Sequence of chain 1.C:
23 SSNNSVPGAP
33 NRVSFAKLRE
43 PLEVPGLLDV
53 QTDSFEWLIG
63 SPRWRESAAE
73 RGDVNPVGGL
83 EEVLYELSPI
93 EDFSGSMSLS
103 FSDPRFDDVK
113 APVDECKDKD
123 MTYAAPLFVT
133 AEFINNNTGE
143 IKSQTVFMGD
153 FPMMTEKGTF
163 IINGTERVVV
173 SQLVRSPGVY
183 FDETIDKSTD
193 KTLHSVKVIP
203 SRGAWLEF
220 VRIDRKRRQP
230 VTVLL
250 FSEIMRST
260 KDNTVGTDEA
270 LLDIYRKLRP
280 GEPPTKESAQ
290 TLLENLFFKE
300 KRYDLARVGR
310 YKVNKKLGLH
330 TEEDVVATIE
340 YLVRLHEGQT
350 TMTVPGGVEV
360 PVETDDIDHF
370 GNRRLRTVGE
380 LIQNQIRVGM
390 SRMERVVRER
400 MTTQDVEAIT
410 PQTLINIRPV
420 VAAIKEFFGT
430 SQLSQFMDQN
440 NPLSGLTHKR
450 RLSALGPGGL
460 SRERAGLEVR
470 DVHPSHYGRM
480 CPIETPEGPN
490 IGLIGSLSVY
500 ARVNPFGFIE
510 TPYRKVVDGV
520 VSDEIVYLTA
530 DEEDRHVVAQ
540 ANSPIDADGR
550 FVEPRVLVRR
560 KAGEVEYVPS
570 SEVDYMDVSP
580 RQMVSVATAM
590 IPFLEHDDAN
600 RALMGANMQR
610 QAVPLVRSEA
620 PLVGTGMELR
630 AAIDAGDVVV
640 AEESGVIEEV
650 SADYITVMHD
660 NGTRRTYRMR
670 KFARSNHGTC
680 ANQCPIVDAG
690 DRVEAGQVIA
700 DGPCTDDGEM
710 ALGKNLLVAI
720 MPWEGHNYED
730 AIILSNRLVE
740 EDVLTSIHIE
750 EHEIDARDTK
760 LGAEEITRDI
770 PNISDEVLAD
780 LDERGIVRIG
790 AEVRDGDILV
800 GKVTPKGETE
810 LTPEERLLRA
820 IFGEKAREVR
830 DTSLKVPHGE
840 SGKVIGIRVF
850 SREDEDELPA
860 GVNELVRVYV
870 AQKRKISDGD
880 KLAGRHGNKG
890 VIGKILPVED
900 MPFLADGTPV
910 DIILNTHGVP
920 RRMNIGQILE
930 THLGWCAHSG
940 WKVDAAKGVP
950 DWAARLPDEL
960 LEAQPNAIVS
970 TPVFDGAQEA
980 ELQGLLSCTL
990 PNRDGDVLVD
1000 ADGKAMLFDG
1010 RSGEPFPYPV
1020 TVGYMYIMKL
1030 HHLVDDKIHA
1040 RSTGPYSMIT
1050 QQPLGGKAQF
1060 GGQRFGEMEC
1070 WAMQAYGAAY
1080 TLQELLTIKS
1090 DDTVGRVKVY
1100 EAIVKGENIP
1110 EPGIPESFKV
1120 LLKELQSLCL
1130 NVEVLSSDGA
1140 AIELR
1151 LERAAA

Binding-site contacts:
Ligand atom OP1 contacts residue PRO485 of chain 1.C at 3.3 Å.
Ligand atom O5' contacts residue ASN489 of chain 1.C at 3.8 Å.
Ligand atom C5' contacts residue ASP540 of chain 1.D at 4.0 Å.
Ligand atom C3' contacts residue ASP538 of chain 1.D at 4.0 Å.
Ligand atom C2' contacts residue ARG501 of chain 1.D at 3.3 Å.
Ligand atom OP1 contacts residue GLN610 of chain 1.C at 3.1 Å (h-bond).
Ligand atom OP2 contacts residue ASN489 of chain 1.C at 3.3 Å (h-bond).
Ligand atom C4' contacts residue ASP538 of chain 1.D at 4.0 Å.
Ligand atom C2' contacts residue MG1 of chain 1.L at 3.6 Å.
Ligand atom OP2 contacts residue LYS888 of chain 1.C at 3.7 Å.
Ligand atom O3' contacts residue ASP536 of chain 1.D at 3.8 Å.
Ligand atom C4' contacts residue HIS1031 of chain 1.C at 3.3 Å.
Ligand atom P contacts residue LYS888 of chain 1.C at 3.6 Å.
Ligand atom C5' contacts residue GLY539 of chain 1.D at 4.0 Å.
Ligand atom C4' contacts residue ASP540 of chain 1.D at 3.1 Å.
Ligand atom OP2 contacts residue ILE493 of chain 1.C at 4.0 Å.
Ligand atom C5' contacts residue ASP538 of chain 1.D at 3.9 Å.
Ligand atom O4' contacts residue ASP540 of chain 1.D at 3.7 Å.
Ligand atom OP1 contacts residue ASN489 of chain 1.C at 3.8 Å.
Ligand atom O2' contacts residue ARG501 of chain 1.D at 2.2 Å (salt-bridge).
Ligand atom OP1 contacts residue LYS880 of chain 1.C at 2.8 Å (salt-bridge).
Ligand atom OP2 contacts residue PRO485 of chain 1.C at 4.0 Å.
Ligand atom C3' contacts residue MG1 of chain 1.L at 3.1 Å.
Ligand atom O2' contacts residue ASP540 of chain 1.D at 2.9 Å.
Ligand atom O4' contacts residue HIS1031 of chain 1.C at 3.5 Å.
Ligand atom O3' contacts residue ASP540 of chain 1.D at 3.0 Å (salt-bridge).
Ligand atom O3' contacts residue MG1 of chain 1.L at 1.9 Å.
Ligand atom P contacts residue ASN489 of chain 1.C at 3.9 Å.
Ligand atom OP1 contacts residue ILE493 of chain 1.C at 3.8 Å.
Ligand atom P contacts residue LYS880 of chain 1.C at 3.6 Å.
Ligand atom O3' contacts residue LYS880 of chain 1.C at 3.2 Å (salt-bridge).
Ligand atom OP1 contacts residue ASP538 of chain 1.D at 3.7 Å.
Ligand atom C2' contacts residue ASP540 of chain 1.D at 3.9 Å.
Ligand atom OP1 contacts residue LYS888 of chain 1.C at 2.8 Å (salt-bridge).
Ligand atom C3' contacts residue ASP540 of chain 1.D at 3.5 Å.
Ligand atom C5' contacts residue HIS1031 of chain 1.C at 3.7 Å.
Ligand atom OP2 contacts residue ASN489 of chain 1.C at 2.9 Å (h-bond).
Ligand atom C4' contacts residue MG1 of chain 1.L at 3.8 Å.
Ligand atom O2' contacts residue MG1 of chain 1.L at 3.1 Å.
Ligand atom O3' contacts residue ASP538 of chain 1.D at 2.9 Å (salt-bridge).

Sequence of chain 1.D:
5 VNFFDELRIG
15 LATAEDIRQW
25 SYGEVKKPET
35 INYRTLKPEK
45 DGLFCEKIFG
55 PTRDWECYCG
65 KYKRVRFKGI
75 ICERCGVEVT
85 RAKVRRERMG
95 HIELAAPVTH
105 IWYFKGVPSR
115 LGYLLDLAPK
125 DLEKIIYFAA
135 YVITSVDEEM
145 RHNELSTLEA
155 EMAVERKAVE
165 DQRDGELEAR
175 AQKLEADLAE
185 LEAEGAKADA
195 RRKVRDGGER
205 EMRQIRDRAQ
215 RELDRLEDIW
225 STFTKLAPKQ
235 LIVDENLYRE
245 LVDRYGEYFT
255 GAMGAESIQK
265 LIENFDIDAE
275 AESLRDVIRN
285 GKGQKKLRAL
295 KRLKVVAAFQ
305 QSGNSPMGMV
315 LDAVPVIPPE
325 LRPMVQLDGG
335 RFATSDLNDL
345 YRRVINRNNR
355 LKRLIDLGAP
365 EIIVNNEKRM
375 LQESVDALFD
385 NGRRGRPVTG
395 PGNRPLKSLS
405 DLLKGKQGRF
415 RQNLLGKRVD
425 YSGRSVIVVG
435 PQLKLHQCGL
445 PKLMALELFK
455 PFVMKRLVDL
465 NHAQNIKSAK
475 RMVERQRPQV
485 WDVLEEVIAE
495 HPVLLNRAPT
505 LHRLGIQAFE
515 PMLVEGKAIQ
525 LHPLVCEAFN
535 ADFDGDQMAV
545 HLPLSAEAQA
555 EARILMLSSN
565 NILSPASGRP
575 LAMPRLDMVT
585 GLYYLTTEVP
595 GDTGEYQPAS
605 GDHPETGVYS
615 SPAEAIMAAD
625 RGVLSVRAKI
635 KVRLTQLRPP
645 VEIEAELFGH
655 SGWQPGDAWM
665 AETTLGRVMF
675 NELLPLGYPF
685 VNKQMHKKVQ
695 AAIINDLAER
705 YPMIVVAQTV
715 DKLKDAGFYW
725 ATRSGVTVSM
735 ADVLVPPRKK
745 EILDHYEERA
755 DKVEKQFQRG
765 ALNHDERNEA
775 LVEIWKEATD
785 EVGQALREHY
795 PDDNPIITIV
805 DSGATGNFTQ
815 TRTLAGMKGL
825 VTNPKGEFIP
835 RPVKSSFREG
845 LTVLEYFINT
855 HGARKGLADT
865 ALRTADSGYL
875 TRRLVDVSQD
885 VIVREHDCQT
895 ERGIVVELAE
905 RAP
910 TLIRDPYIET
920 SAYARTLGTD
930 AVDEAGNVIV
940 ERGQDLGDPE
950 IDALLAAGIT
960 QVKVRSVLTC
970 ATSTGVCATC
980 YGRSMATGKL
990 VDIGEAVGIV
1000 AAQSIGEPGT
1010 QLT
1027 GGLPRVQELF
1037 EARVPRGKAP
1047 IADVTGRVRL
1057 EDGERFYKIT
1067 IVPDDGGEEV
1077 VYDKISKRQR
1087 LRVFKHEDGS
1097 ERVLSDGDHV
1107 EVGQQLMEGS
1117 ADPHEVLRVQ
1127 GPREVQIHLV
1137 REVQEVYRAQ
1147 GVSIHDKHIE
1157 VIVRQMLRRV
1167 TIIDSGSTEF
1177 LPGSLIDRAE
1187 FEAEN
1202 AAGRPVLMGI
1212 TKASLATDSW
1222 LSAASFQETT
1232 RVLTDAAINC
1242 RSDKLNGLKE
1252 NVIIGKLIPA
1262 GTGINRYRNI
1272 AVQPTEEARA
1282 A

This protein binds this small molecule.
Small molecule (SMILES): Nc1ccn([C@@H]2O[C@H](CO)[C@@H](O[P](=O)(O)OC[C@H]3O[C@@H](n4ccc(=O)[nH]c4=O)[C@H](O)[C@@H]3O[P](=O)(O)OC[C@H]3O[C@@H](n4ccc(N)nc4=O)[C@H](O)[C@@H]3O[P](=O)(O)OC[C@H]3O[C@@H](n4cnc5c(=O)nc(N)[nH]c54)[C@H](O)[C@@H]3O[P](=O)(O)OC[C@H]3O[C@@H](n4cnc5c(N)ncnc54)[C@H](O)[C@@H]3O)[C@H]2O)c(=O)n1